Sequence of chain 1.A:
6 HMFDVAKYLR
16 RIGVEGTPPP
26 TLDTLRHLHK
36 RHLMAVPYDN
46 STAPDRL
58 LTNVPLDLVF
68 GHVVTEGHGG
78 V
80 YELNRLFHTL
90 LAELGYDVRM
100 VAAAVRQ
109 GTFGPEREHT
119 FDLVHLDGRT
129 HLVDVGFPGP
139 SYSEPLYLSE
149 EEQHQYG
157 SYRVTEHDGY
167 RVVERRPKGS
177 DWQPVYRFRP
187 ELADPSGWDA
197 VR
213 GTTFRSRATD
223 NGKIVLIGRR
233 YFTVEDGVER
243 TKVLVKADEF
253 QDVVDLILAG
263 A

The small molecule below binds the protein below.
Small molecule (SMILES): Cc1cc(N)cc(O)c1

Binding-site contacts:
Ligand atom O09 contacts residue TYR43 of chain 1.A at 3.9 Å.
Ligand atom C02 contacts residue GLU116 of chain 1.A at 4.4 Å.
Ligand atom N08 contacts residue CSO79 of chain 1.A at 2.6 Å (h-bond).
Ligand atom C02 contacts residue PRO136 of chain 1.A at 4.2 Å (hydrophobic).
Ligand atom C07 contacts residue PHE135 of chain 1.A at 4.5 Å (hydrophobic).
Ligand atom C04 contacts residue TYR43 of chain 1.A at 4.0 Å (hydrophobic).
Ligand atom O09 contacts residue ASN45 of chain 1.A at 4.5 Å.
Ligand atom C05 contacts residue PRO136 of chain 1.A at 4.5 Å (hydrophobic).
Ligand atom C06 contacts residue CSO79 of chain 1.A at 3.8 Å.
Ligand atom C07 contacts residue PRO136 of chain 1.A at 4.2 Å (hydrophobic).
Ligand atom N08 contacts residue GLU116 of chain 1.A at 4.4 Å.
Ligand atom C07 contacts residue VAL104 of chain 1.A at 4.2 Å (hydrophobic).
Ligand atom N08 contacts residue VAL104 of chain 1.A at 4.2 Å.
Ligand atom C05 contacts residue GLU116 of chain 1.A at 4.5 Å.
Ligand atom C03 contacts residue PHE216 of chain 1.A at 3.9 Å (hydrophobic).
Ligand atom C05 contacts residue CSO79 of chain 1.A at 4.0 Å.
Ligand atom C03 contacts residue PRO136 of chain 1.A at 4.3 Å (hydrophobic).
Ligand atom C06 contacts residue PRO136 of chain 1.A at 4.3 Å (hydrophobic).
Ligand atom C01 contacts residue PHE216 of chain 1.A at 4.5 Å (hydrophobic).
Ligand atom N08 contacts residue HIS117 of chain 1.A at 3.7 Å.
Ligand atom O09 contacts residue PHE216 of chain 1.A at 4.4 Å.
Ligand atom C06 contacts residue GLU116 of chain 1.A at 4.1 Å.
Ligand atom C05 contacts residue TYR43 of chain 1.A at 3.6 Å (hydrophobic).
Ligand atom C07 contacts residue GLU116 of chain 1.A at 4.1 Å.
Ligand atom C01 contacts residue VAL104 of chain 1.A at 4.1 Å (hydrophobic).
Ligand atom C04 contacts residue PRO136 of chain 1.A at 4.4 Å (hydrophobic).
Ligand atom C06 contacts residue TYR43 of chain 1.A at 4.5 Å (hydrophobic).